Sequence of chain 1.B:
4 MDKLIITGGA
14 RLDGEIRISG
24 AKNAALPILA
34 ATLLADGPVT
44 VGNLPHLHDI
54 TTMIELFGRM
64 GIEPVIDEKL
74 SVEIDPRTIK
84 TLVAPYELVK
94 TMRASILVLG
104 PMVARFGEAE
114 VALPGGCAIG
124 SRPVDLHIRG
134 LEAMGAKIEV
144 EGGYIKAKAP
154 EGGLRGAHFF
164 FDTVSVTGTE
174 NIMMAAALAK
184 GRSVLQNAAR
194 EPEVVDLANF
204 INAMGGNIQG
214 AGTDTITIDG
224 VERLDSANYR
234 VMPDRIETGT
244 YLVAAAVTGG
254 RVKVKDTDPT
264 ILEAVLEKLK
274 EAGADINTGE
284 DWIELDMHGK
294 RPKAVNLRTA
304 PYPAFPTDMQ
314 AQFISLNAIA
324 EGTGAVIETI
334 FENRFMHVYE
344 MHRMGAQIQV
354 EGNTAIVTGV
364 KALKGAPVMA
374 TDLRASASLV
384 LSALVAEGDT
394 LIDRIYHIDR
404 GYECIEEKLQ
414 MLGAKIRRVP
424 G

The small molecule below binds the protein below.
Small molecule (SMILES): C=C(O[C@H]1[C@H](O)[C@@H](CO)O[C@H](O[P](=O)(O)O[P](=O)(O)OC[C@H]2O[C@@H](n3ccc(=O)[nH]c3=O)[C@H](O)[C@@H]2O)[C@@H]1NC(C)=O)C(=O)O

Binding-site contacts:
Ligand atom O4 contacts residue PHE334 of chain 1.B at 3.4 Å.
Ligand atom C2D contacts residue SER124 of chain 1.B at 3.6 Å.
Ligand atom N3U contacts residue ASP128 of chain 1.B at 3.1 Å (salt-bridge).
Ligand atom C5U contacts residue PRO126 of chain 1.B at 3.4 Å (hydrophobic).
Ligand atom O2E contacts residue LEU376 of chain 1.B at 3.5 Å.
Ligand atom O2U contacts residue PRO126 of chain 1.B at 3.5 Å.
Ligand atom PB contacts residue ARG125 of chain 1.B at 3.5 Å.
Ligand atom O2B contacts residue ARG125 of chain 1.B at 2.8 Å (salt-bridge).
Ligand atom O4U contacts residue PRO126 of chain 1.B at 3.1 Å (h-bond).
Ligand atom O1B contacts residue VAL169 of chain 1.B at 3.5 Å.
Ligand atom O1B contacts residue THR170 of chain 1.B at 2.7 Å (h-bond).
Ligand atom O3 contacts residue ASN26 of chain 1.B at 3.4 Å (h-bond).
Ligand atom O2D contacts residue SER124 of chain 1.B at 3.0 Å (h-bond).
Ligand atom C8 contacts residue ASN26 of chain 1.B at 3.6 Å.
Ligand atom C7 contacts residue ASN26 of chain 1.B at 3.5 Å.
Ligand atom N3U contacts residue PRO126 of chain 1.B at 3.2 Å (h-bond).
Ligand atom O4U contacts residue LEU129 of chain 1.B at 2.8 Å (h-bond).
Ligand atom O2A contacts residue VAL169 of chain 1.B at 3.2 Å (h-bond).
Ligand atom O3D contacts residue ILE333 of chain 1.B at 3.0 Å (h-bond).
Ligand atom O4U contacts residue ASP128 of chain 1.B at 3.1 Å (salt-bridge).
Ligand atom O4 contacts residue ASP311 of chain 1.B at 2.9 Å (salt-bridge).
Ligand atom O4D contacts residue THR166 of chain 1.B at 3.3 Å.
Ligand atom C4 contacts residue ASP311 of chain 1.B at 3.6 Å.
Ligand atom C1E contacts residue LYS25 of chain 1.B at 3.6 Å.
Ligand atom O5 contacts residue VAL169 of chain 1.B at 3.6 Å.
Ligand atom C3E contacts residue ARG125 of chain 1.B at 3.6 Å.
Ligand atom O1 contacts residue ARG125 of chain 1.B at 3.1 Å (salt-bridge).
Ligand atom O1A contacts residue VAL169 of chain 1.B at 3.4 Å (h-bond).
Ligand atom O4U contacts residue VAL127 of chain 1.B at 3.4 Å.
Ligand atom C5U contacts residue SER168 of chain 1.B at 3.4 Å.
Ligand atom PB contacts residue THR170 of chain 1.B at 3.5 Å.
Ligand atom C8 contacts residue ALA97 of chain 1.B at 3.6 Å (hydrophobic).
Ligand atom C2 contacts residue ASN26 of chain 1.B at 3.6 Å.
Ligand atom O1A contacts residue SER168 of chain 1.B at 2.6 Å (h-bond).
Ligand atom C4U contacts residue PRO126 of chain 1.B at 3.0 Å (hydrophobic).
Ligand atom O2B contacts residue THR170 of chain 1.B at 3.4 Å (h-bond).
Ligand atom O2D contacts residue PRO126 of chain 1.B at 3.7 Å.
Ligand atom C4U contacts residue ASP128 of chain 1.B at 3.5 Å.
Ligand atom O7 contacts residue ASN26 of chain 1.B at 3.4 Å.
Ligand atom O2E contacts residue LYS25 of chain 1.B at 2.6 Å (salt-bridge).